Binding-site contacts:
Ligand atom C5 contacts residue ALA305 of chain 1.B at 4.4 Å (hydrophobic).
Ligand atom C5 contacts residue ASN216 of chain 1.B at 3.7 Å.
Ligand atom C1 contacts residue ASN216 of chain 1.B at 1.4 Å.
Ligand atom N2 contacts residue ALA305 of chain 1.B at 4.1 Å.
Ligand atom C3 contacts residue ASN216 of chain 1.B at 3.8 Å.
Ligand atom C1 contacts residue TYR307 of chain 1.B at 4.0 Å (hydrophobic).
Ligand atom C3 contacts residue ALA305 of chain 1.B at 3.7 Å (hydrophobic).
Ligand atom C1 contacts residue ALA305 of chain 1.B at 4.0 Å (hydrophobic).
Ligand atom C2 contacts residue ASN216 of chain 1.B at 2.4 Å.
Ligand atom O6 contacts residue TYR307 of chain 1.B at 4.0 Å.
Ligand atom C2 contacts residue ALA305 of chain 1.B at 4.2 Å (hydrophobic).
Ligand atom C4 contacts residue ALA305 of chain 1.B at 4.5 Å (hydrophobic).
Ligand atom O5 contacts residue ASN216 of chain 1.B at 2.4 Å (h-bond).
Ligand atom O7 contacts residue ASN216 of chain 1.B at 4.0 Å.
Ligand atom C7 contacts residue ASN216 of chain 1.B at 3.6 Å.
Ligand atom O5 contacts residue TYR307 of chain 1.B at 3.6 Å.
Ligand atom C4 contacts residue ASN216 of chain 1.B at 4.2 Å.
Ligand atom N2 contacts residue ASN216 of chain 1.B at 2.8 Å (h-bond).
Ligand atom O3 contacts residue ALA305 of chain 1.B at 4.5 Å.

Sequence of chain 1.B:
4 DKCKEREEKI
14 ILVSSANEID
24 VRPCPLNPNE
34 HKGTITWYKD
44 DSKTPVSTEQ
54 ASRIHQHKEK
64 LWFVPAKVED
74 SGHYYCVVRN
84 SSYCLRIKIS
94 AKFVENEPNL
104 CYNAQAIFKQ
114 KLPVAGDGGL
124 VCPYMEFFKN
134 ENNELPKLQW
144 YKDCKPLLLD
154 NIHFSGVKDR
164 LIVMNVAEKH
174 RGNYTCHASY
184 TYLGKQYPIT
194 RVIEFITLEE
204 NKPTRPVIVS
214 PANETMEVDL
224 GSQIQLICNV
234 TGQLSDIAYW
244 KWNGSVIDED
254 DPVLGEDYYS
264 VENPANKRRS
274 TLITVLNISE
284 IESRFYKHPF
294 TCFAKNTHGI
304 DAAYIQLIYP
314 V

A small-molecule ligand and the protein it binds are described below.
Small molecule (SMILES): CC(=O)N[C@@H]1[C@@H](O)[C@H](O)[C@@H](CO)O[C@H]1O